A small-molecule ligand and the protein it binds are described below.
Small molecule (SMILES): CC(=O)N[C@H]1[C@H](O[C@H]2[C@H](O)[C@@H](NC(C)=O)CO[C@@H]2CO)O[C@H](CO)[C@@H](O)[C@@H]1O

Binding-site contacts:
Ligand atom C8 contacts residue GLU64 of chain 1.D at 4.1 Å.
Ligand atom C7 contacts residue GLU64 of chain 1.D at 4.2 Å.
Ligand atom C1 contacts residue ASN60 of chain 1.D at 1.4 Å.
Ligand atom C7 contacts residue ASN60 of chain 1.D at 3.1 Å.
Ligand atom C4 contacts residue ASN60 of chain 1.D at 4.2 Å.
Ligand atom N2 contacts residue ASN60 of chain 1.D at 2.9 Å (h-bond).
Ligand atom C8 contacts residue LEU63 of chain 1.D at 4.2 Å (hydrophobic).
Ligand atom C8 contacts residue SER89 of chain 1.D at 3.8 Å.
Ligand atom C2 contacts residue GLU64 of chain 1.D at 4.4 Å.
Ligand atom O7 contacts residue ASN60 of chain 1.D at 2.7 Å (h-bond).
Ligand atom C3 contacts residue ASN60 of chain 1.D at 3.8 Å.
Ligand atom O7 contacts residue SER89 of chain 1.D at 2.6 Å (h-bond).
Ligand atom C7 contacts residue SER89 of chain 1.D at 3.6 Å.
Ligand atom C5 contacts residue ASN60 of chain 1.D at 3.7 Å.
Ligand atom N2 contacts residue GLU64 of chain 1.D at 3.4 Å (salt-bridge).
Ligand atom O5 contacts residue ASN60 of chain 1.D at 2.4 Å (h-bond).
Ligand atom C2 contacts residue ASN60 of chain 1.D at 2.4 Å.

Sequence of chain 1.D:
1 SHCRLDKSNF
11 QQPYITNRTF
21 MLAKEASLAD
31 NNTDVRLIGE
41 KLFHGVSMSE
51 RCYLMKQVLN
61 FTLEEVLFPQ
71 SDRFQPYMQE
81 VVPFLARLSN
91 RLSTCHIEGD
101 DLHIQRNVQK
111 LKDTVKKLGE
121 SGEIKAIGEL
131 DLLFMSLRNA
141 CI